The small molecule below binds the protein below.
Small molecule (SMILES): O=C(CCS)Nc1ccccc1

Sequence of chain 1.A:
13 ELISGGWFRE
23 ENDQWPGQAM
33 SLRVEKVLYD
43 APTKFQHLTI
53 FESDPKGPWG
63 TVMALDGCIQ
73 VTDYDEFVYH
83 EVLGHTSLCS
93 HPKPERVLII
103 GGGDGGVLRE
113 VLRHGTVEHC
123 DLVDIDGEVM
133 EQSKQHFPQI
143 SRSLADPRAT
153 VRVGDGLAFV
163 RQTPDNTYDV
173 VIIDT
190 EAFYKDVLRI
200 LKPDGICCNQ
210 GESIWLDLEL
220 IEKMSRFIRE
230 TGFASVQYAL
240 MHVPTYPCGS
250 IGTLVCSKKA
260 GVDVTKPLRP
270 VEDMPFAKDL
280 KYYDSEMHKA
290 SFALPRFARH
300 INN

Sequence of chain 1.B:
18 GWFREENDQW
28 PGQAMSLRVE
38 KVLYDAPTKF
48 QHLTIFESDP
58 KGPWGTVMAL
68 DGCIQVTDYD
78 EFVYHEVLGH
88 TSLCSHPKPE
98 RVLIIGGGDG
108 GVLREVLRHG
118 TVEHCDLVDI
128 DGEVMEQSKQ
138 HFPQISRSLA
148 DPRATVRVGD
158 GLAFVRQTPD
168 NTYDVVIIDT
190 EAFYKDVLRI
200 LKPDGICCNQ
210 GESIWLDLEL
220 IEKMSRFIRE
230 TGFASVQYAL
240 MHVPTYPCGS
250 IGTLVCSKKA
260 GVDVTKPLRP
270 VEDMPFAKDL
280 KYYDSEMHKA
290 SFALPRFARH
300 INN

Binding-site contacts:
Ligand atom N1 contacts residue MET32 of chain 1.A at 3.5 Å.
Ligand atom C12 contacts residue MET32 of chain 1.A at 4.2 Å (hydrophobic).
Ligand atom C9 contacts residue THR244 of chain 1.A at 3.8 Å.
Ligand atom C11 contacts residue LEU34 of chain 1.A at 3.9 Å (hydrophobic).
Ligand atom C3 contacts residue CYS247 of chain 1.B at 3.9 Å (hydrophobic).
Ligand atom C11 contacts residue MET32 of chain 1.A at 4.2 Å (hydrophobic).
Ligand atom N1 contacts residue GLN30 of chain 1.B at 3.5 Å (h-bond).
Ligand atom C3 contacts residue PRO243 of chain 1.A at 4.3 Å (hydrophobic).
Ligand atom C10 contacts residue THR244 of chain 1.A at 3.1 Å.
Ligand atom S4 contacts residue PRO243 of chain 1.A at 3.8 Å.
Ligand atom C11 contacts residue TRP61 of chain 1.A at 4.0 Å (hydrophobic).
Ligand atom C8 contacts residue THR244 of chain 1.A at 3.7 Å.
Ligand atom C12 contacts residue LEU34 of chain 1.A at 4.4 Å (hydrophobic).
Ligand atom C10 contacts residue ILE71 of chain 1.A at 3.7 Å (hydrophobic).
Ligand atom C10 contacts residue MET32 of chain 1.A at 3.7 Å (hydrophobic).
Ligand atom C5 contacts residue PRO246 of chain 1.B at 3.9 Å (hydrophobic).
Ligand atom C3 contacts residue GLN30 of chain 1.B at 4.0 Å.
Ligand atom C2 contacts residue GLN30 of chain 1.B at 4.2 Å.
Ligand atom C8 contacts residue TRP61 of chain 1.A at 3.5 Å (hydrophobic).
Ligand atom C9 contacts residue MET32 of chain 1.A at 3.2 Å (hydrophobic).
Ligand atom C5 contacts residue CYS247 of chain 1.B at 2.8 Å (hydrophobic).
Ligand atom S4 contacts residue CYS247 of chain 1.B at 2.0 Å (h-bond).
Ligand atom C6 contacts residue TRP61 of chain 1.A at 4.4 Å (hydrophobic).
Ligand atom C11 contacts residue THR244 of chain 1.A at 3.5 Å.
Ligand atom C8 contacts residue MET32 of chain 1.A at 3.8 Å (hydrophobic).
Ligand atom C3 contacts residue MET32 of chain 1.B at 3.4 Å (hydrophobic).
Ligand atom C12 contacts residue ILE71 of chain 1.A at 3.4 Å (hydrophobic).
Ligand atom O7 contacts residue THR244 of chain 1.A at 4.0 Å.
Ligand atom C6 contacts residue THR244 of chain 1.A at 4.2 Å.
Ligand atom C6 contacts residue MET32 of chain 1.A at 3.2 Å (hydrophobic).
Ligand atom C2 contacts residue TRP61 of chain 1.A at 3.8 Å (hydrophobic).
Ligand atom C2 contacts residue PRO243 of chain 1.A at 4.0 Å (hydrophobic).
Ligand atom C12 contacts residue THR244 of chain 1.A at 3.5 Å.
Ligand atom C6 contacts residue GLN30 of chain 1.B at 4.3 Å.
Ligand atom C5 contacts residue MET32 of chain 1.B at 4.0 Å (hydrophobic).
Ligand atom C9 contacts residue PRO243 of chain 1.A at 4.3 Å (hydrophobic).
Ligand atom O7 contacts residue PRO243 of chain 1.A at 4.0 Å.
Ligand atom C8 contacts residue LEU34 of chain 1.A at 3.9 Å (hydrophobic).
Ligand atom O7 contacts residue TRP61 of chain 1.A at 3.1 Å (h-bond).
Ligand atom N1 contacts residue TRP61 of chain 1.A at 4.3 Å.